A small-molecule ligand and the protein it binds are described below.
Small molecule (SMILES): N[C@@H](CCC(=O)O)C(=O)O

Sequence of chain 1.D:
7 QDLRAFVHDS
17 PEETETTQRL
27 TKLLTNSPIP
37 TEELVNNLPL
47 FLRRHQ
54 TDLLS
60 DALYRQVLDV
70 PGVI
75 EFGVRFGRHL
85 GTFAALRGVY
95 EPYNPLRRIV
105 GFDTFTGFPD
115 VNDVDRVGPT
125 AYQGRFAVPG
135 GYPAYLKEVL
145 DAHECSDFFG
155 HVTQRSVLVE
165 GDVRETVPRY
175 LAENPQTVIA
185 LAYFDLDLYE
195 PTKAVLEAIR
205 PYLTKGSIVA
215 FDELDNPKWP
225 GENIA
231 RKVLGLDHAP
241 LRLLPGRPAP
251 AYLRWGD

Binding-site contacts:
Ligand atom OE2 contacts residue TRP223 of chain 1.D at 3.0 Å (h-bond).
Ligand atom N contacts residue ASP191 of chain 1.D at 4.0 Å.
Ligand atom OXT contacts residue NA1 of chain 1.Z at 2.9 Å (h-bond).
Ligand atom OXT contacts residue EDO1 of chain 1.AA at 3.8 Å.
Ligand atom CB contacts residue GLU217 of chain 1.D at 4.1 Å.
Ligand atom CD contacts residue TRP223 of chain 1.D at 3.7 Å (hydrophobic).
Ligand atom CG contacts residue TRP223 of chain 1.D at 4.0 Å (hydrophobic).
Ligand atom N contacts residue ASP189 of chain 1.D at 3.6 Å (salt-bridge).
Ligand atom C contacts residue NA1 of chain 1.Z at 4.0 Å.
Ligand atom CB contacts residue PHE130 of chain 1.D at 4.1 Å (hydrophobic).
Ligand atom N contacts residue ASP216 of chain 1.D at 2.7 Å (salt-bridge).
Ligand atom C contacts residue ASP216 of chain 1.D at 4.0 Å.
Ligand atom CG contacts residue GLU217 of chain 1.D at 3.5 Å.
Ligand atom CA contacts residue ASP216 of chain 1.D at 3.7 Å.
Ligand atom C contacts residue GLU217 of chain 1.D at 3.6 Å.
Ligand atom N contacts residue GLU217 of chain 1.D at 2.7 Å (salt-bridge).
Ligand atom N contacts residue NA1 of chain 1.Z at 4.0 Å.
Ligand atom OXT contacts residue ASP216 of chain 1.D at 3.4 Å (salt-bridge).
Ligand atom OXT contacts residue GLU217 of chain 1.D at 3.1 Å (salt-bridge).
Ligand atom CD contacts residue PHE130 of chain 1.D at 3.9 Å (hydrophobic).
Ligand atom OE2 contacts residue LYS222 of chain 1.D at 3.8 Å.
Ligand atom OE1 contacts residue PHE130 of chain 1.D at 3.3 Å.
Ligand atom CA contacts residue GLU217 of chain 1.D at 3.6 Å.